A small-molecule ligand and the protein it binds are described below.
Small molecule (SMILES): CSCC[C@H](NC(=O)[C@@H]1CCCN1C(=O)[C@H](CCSC)NC(=O)[C@H](Cc1ccc(O)cc1)NC(=O)[C@@H](N)CC(=O)O)C(=O)N[C@H](C=O)CO

Binding-site contacts:
Ligand atom O contacts residue ARG266 of chain 1.A at 3.4 Å.
Ligand atom CB contacts residue LYS263 of chain 1.A at 3.9 Å.
Ligand atom CD1 contacts residue VAL265 of chain 1.A at 3.6 Å (hydrophobic).
Ligand atom CD1 contacts residue TRP264 of chain 1.A at 3.8 Å (hydrophobic).
Ligand atom C contacts residue TRP264 of chain 1.A at 3.9 Å (hydrophobic).
Ligand atom CE contacts residue TRP264 of chain 1.A at 3.7 Å (hydrophobic).
Ligand atom CD1 contacts residue ARG266 of chain 1.A at 3.5 Å.
Ligand atom CA contacts residue LYS263 of chain 1.A at 3.5 Å.
Ligand atom SD contacts residue VAL265 of chain 1.A at 3.6 Å.
Ligand atom OH contacts residue ASP19 of chain 1.A at 2.5 Å (salt-bridge).
Ligand atom CB contacts residue VAL265 of chain 1.A at 3.9 Å (hydrophobic).
Ligand atom OH contacts residue ARG266 of chain 1.A at 3.1 Å (salt-bridge).
Ligand atom CA contacts residue ARG266 of chain 1.A at 3.7 Å.
Ligand atom C contacts residue VAL265 of chain 1.A at 3.9 Å (hydrophobic).
Ligand atom CA contacts residue VAL265 of chain 1.A at 3.1 Å (hydrophobic).
Ligand atom CE1 contacts residue ARG266 of chain 1.A at 3.4 Å.
Ligand atom N contacts residue LYS263 of chain 1.A at 3.7 Å.
Ligand atom OH contacts residue PHE17 of chain 1.A at 3.7 Å.
Ligand atom OH contacts residue LYS46 of chain 1.A at 3.6 Å.
Ligand atom O contacts residue TRP264 of chain 1.A at 3.5 Å.
Ligand atom C contacts residue VAL265 of chain 1.A at 3.4 Å (hydrophobic).
Ligand atom CE1 contacts residue ASP19 of chain 1.A at 2.9 Å.
Ligand atom CE contacts residue LEU16 of chain 1.A at 3.9 Å (hydrophobic).
Ligand atom CZ contacts residue PHE17 of chain 1.A at 3.9 Å (hydrophobic).
Ligand atom CG contacts residue VAL265 of chain 1.A at 3.4 Å (hydrophobic).
Ligand atom CE contacts residue VAL265 of chain 1.A at 3.3 Å (hydrophobic).
Ligand atom CZ contacts residue ASP19 of chain 1.A at 3.0 Å.
Ligand atom CE contacts residue LYS263 of chain 1.A at 3.4 Å.
Ligand atom C contacts residue ARG266 of chain 1.A at 3.5 Å.
Ligand atom O contacts residue VAL265 of chain 1.A at 3.6 Å (h-bond).
Ligand atom N contacts residue ARG266 of chain 1.A at 3.6 Å.
Ligand atom N contacts residue VAL265 of chain 1.A at 2.8 Å (h-bond).
Ligand atom CG contacts residue ARG266 of chain 1.A at 4.0 Å.
Ligand atom CE2 contacts residue ARG266 of chain 1.A at 3.5 Å.
Ligand atom CZ contacts residue ARG266 of chain 1.A at 3.1 Å.
Ligand atom O contacts residue VAL265 of chain 1.A at 2.8 Å (h-bond).
Ligand atom CE1 contacts residue LEU18 of chain 1.A at 3.6 Å (hydrophobic).
Ligand atom CA contacts residue VAL265 of chain 1.A at 3.8 Å (hydrophobic).
Ligand atom N contacts residue TRP264 of chain 1.A at 3.8 Å.
Ligand atom CE1 contacts residue PHE17 of chain 1.A at 3.9 Å (hydrophobic).

Sequence of chain 1.A:
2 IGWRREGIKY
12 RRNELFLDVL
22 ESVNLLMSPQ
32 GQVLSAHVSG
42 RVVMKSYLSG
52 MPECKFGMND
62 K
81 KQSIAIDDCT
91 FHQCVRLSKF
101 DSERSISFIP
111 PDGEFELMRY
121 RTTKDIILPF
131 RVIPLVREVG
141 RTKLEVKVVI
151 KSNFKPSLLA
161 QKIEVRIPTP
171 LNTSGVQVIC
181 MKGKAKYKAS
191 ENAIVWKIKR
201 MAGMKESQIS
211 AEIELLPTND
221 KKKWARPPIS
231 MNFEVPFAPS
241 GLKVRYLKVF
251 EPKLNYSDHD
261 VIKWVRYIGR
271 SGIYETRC